The protein below binds the small molecule below.
Small molecule (SMILES): CC(=O)N[C@@H]1[C@@H](O)[C@H](O)[C@@H](CO)O[C@H]1O

Sequence of chain 1.D:
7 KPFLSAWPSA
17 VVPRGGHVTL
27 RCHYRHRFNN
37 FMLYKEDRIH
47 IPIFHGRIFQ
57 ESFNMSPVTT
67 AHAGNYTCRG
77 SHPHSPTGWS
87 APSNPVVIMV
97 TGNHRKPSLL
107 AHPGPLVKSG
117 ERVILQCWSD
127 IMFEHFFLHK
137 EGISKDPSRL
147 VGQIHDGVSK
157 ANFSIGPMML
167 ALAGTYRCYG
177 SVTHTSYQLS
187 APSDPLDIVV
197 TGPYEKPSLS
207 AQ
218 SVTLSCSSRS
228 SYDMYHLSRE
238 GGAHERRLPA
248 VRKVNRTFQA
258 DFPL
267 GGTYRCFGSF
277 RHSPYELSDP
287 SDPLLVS

Binding-site contacts:
Ligand atom O7 contacts residue ASN158 of chain 1.D at 4.4 Å.
Ligand atom C8 contacts residue ASN158 of chain 1.D at 4.0 Å.
Ligand atom O6 contacts residue ILE120 of chain 1.D at 4.5 Å.
Ligand atom C5 contacts residue HIS108 of chain 1.D at 3.8 Å.
Ligand atom O5 contacts residue HIS108 of chain 1.D at 4.2 Å.
Ligand atom C1 contacts residue ASN158 of chain 1.D at 1.5 Å.
Ligand atom O5 contacts residue ILE120 of chain 1.D at 3.4 Å.
Ligand atom C5 contacts residue ASN158 of chain 1.D at 3.8 Å.
Ligand atom O5 contacts residue ASN158 of chain 1.D at 2.5 Å (h-bond).
Ligand atom N2 contacts residue ASN158 of chain 1.D at 2.8 Å (h-bond).
Ligand atom O4 contacts residue GLN122 of chain 1.D at 3.8 Å.
Ligand atom O4 contacts residue HIS108 of chain 1.D at 4.1 Å.
Ligand atom C4 contacts residue ASN158 of chain 1.D at 4.2 Å.
Ligand atom C1 contacts residue GLN122 of chain 1.D at 4.4 Å.
Ligand atom O7 contacts residue LYS156 of chain 1.D at 4.5 Å.
Ligand atom C6 contacts residue HIS108 of chain 1.D at 3.9 Å.
Ligand atom C2 contacts residue ASN158 of chain 1.D at 2.5 Å.
Ligand atom C3 contacts residue ASN158 of chain 1.D at 3.8 Å.
Ligand atom C7 contacts residue ASN158 of chain 1.D at 3.6 Å.
Ligand atom C1 contacts residue ILE120 of chain 1.D at 4.1 Å (hydrophobic).